The small molecule below binds the protein below.
Small molecule (SMILES): O[C@@H]1[C@@H](O)[C@H](O)OC[C@H]1O

Binding-site contacts:
Ligand atom C1 contacts residue GLU90 of chain 1.B at 3.6 Å.
Ligand atom O5 contacts residue GLU90 of chain 1.B at 3.3 Å (salt-bridge).
Ligand atom O2 contacts residue ASP93 of chain 1.B at 3.7 Å.
Ligand atom O1 contacts residue GLU90 of chain 1.B at 2.6 Å (salt-bridge).
Ligand atom C3 contacts residue ASP93 of chain 1.B at 3.8 Å.
Ligand atom O1 contacts residue GLU92 of chain 1.B at 3.9 Å.
Ligand atom C2 contacts residue GLU92 of chain 1.B at 3.9 Å.
Ligand atom C4 contacts residue ASP93 of chain 1.B at 4.4 Å.
Ligand atom C4 contacts residue GLU90 of chain 1.B at 4.1 Å.
Ligand atom O2 contacts residue GLU92 of chain 1.B at 4.1 Å.
Ligand atom O1 contacts residue VAL91 of chain 1.B at 3.5 Å (h-bond).
Ligand atom C2 contacts residue ASP93 of chain 1.B at 3.8 Å.
Ligand atom C5 contacts residue GLU90 of chain 1.B at 4.3 Å.
Ligand atom O3 contacts residue ASP93 of chain 1.B at 2.4 Å (salt-bridge).

Sequence of chain 1.B:
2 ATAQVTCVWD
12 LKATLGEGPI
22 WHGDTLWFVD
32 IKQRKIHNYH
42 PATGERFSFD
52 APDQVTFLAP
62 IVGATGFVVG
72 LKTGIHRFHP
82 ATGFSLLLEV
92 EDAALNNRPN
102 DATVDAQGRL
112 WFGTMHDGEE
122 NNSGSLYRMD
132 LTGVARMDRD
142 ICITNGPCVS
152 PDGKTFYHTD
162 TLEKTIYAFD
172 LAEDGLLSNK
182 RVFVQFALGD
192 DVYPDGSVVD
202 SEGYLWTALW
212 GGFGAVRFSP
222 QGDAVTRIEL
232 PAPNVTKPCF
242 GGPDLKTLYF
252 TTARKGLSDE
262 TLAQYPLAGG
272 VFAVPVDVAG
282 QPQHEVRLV